The protein below binds the small molecule below.
Small molecule (SMILES): CC(=O)N[C@@H]1[C@@H](O[C@@H]2O[C@H](CO)[C@H](O)[C@H](O[C@]3(C(=O)O)C[C@H](O)[C@@H](NC(C)=O)[C@H]([C@H](O)[C@H](O)CO)O3)[C@H]2O)[C@H](O)[C@@H](CO)O[C@H]1O

Sequence of chain 1.A:
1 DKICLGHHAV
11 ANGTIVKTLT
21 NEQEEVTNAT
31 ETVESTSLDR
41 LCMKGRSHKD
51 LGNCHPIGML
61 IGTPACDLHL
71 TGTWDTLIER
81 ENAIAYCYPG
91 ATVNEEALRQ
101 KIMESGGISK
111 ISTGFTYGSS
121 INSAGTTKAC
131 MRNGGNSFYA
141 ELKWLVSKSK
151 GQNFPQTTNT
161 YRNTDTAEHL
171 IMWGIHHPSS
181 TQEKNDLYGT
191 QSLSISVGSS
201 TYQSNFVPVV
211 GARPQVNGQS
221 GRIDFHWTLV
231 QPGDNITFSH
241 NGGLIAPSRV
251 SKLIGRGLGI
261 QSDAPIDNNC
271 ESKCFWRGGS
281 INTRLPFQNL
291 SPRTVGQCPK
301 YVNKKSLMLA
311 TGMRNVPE

Binding-site contacts:
Ligand atom O6 contacts residue GLN219 of chain 1.A at 3.6 Å.
Ligand atom O10 contacts residue LEU187 of chain 1.A at 3.8 Å.
Ligand atom O1B contacts residue THR127 of chain 1.A at 3.7 Å.
Ligand atom C10 contacts residue THR126 of chain 1.A at 3.9 Å.
Ligand atom O3 contacts residue GLN219 of chain 1.A at 3.3 Å (h-bond).
Ligand atom C11 contacts residue TRP144 of chain 1.A at 3.6 Å (hydrophobic).
Ligand atom C8 contacts residue GLN219 of chain 1.A at 3.8 Å.
Ligand atom O1A contacts residue LYS128 of chain 1.A at 3.6 Å.
Ligand atom C11 contacts residue THR126 of chain 1.A at 4.0 Å.
Ligand atom O9 contacts residue HIS176 of chain 1.A at 3.0 Å (h-bond).
Ligand atom O4 contacts residue THR126 of chain 1.A at 3.4 Å (h-bond).
Ligand atom C8 contacts residue TRP144 of chain 1.A at 4.0 Å (hydrophobic).
Ligand atom C1 contacts residue THR127 of chain 1.A at 3.6 Å.
Ligand atom C1 contacts residue LYS128 of chain 1.A at 3.6 Å.
Ligand atom O4 contacts residue GLN219 of chain 1.A at 2.9 Å (h-bond).
Ligand atom O1A contacts residue THR127 of chain 1.A at 2.7 Å (h-bond).
Ligand atom O9 contacts residue TYR88 of chain 1.A at 2.9 Å (h-bond).
Ligand atom O8 contacts residue GLN219 of chain 1.A at 2.9 Å (h-bond).
Ligand atom O9 contacts residue GLU183 of chain 1.A at 2.8 Å (salt-bridge).
Ligand atom O1A contacts residue GLN219 of chain 1.A at 2.8 Å (h-bond).
Ligand atom C9 contacts residue TRP144 of chain 1.A at 3.7 Å (hydrophobic).
Ligand atom C11 contacts residue GLY125 of chain 1.A at 3.8 Å.
Ligand atom N5 contacts residue THR126 of chain 1.A at 2.9 Å (h-bond).
Ligand atom C9 contacts residue TYR88 of chain 1.A at 3.4 Å (hydrophobic).
Ligand atom C9 contacts residue GLU183 of chain 1.A at 3.4 Å.
Ligand atom O1B contacts residue GLN219 of chain 1.A at 3.6 Å (h-bond).
Ligand atom C4 contacts residue THR126 of chain 1.A at 3.1 Å.
Ligand atom C9 contacts residue HIS176 of chain 1.A at 3.3 Å.
Ligand atom O9 contacts residue GLY221 of chain 1.A at 3.6 Å.
Ligand atom C4 contacts residue GLN219 of chain 1.A at 3.9 Å.
Ligand atom C1 contacts residue GLN219 of chain 1.A at 3.2 Å.
Ligand atom C8 contacts residue GLU183 of chain 1.A at 3.6 Å.
Ligand atom O1B contacts residue LYS128 of chain 1.A at 2.8 Å (salt-bridge).
Ligand atom C2 contacts residue GLN219 of chain 1.A at 4.0 Å.
Ligand atom C8 contacts residue TYR88 of chain 1.A at 3.7 Å (hydrophobic).
Ligand atom O7 contacts residue GLU183 of chain 1.A at 4.0 Å.
Ligand atom C5 contacts residue THR126 of chain 1.A at 3.5 Å.
Ligand atom O8 contacts residue TYR88 of chain 1.A at 2.8 Å (h-bond).
Ligand atom C7 contacts residue TRP144 of chain 1.A at 3.7 Å (hydrophobic).
Ligand atom O8 contacts residue TRP144 of chain 1.A at 3.7 Å.